Binding-site contacts:
Ligand atom CB contacts residue GLU72 of chain 1.M at 3.9 Å.
Ligand atom CA contacts residue SER199 of chain 1.N at 3.5 Å.
Ligand atom O contacts residue TYR198 of chain 1.N at 3.5 Å.
Ligand atom CE3 contacts residue GLY197 of chain 1.N at 3.1 Å.
Ligand atom C contacts residue GLY197 of chain 1.N at 3.9 Å.
Ligand atom CG contacts residue SER199 of chain 1.N at 3.4 Å.
Ligand atom O1 contacts residue GLY197 of chain 1.N at 3.0 Å (h-bond).
Ligand atom CD1 contacts residue SER199 of chain 1.N at 3.4 Å.
Ligand atom CB contacts residue ILE248 of chain 1.N at 3.8 Å (hydrophobic).
Ligand atom N contacts residue TYR198 of chain 1.N at 3.8 Å.
Ligand atom CZ3 contacts residue THR194 of chain 1.N at 3.9 Å.
Ligand atom OG1 contacts residue ARG290 of chain 1.L at 3.5 Å (salt-bridge).
Ligand atom NE1 contacts residue SER199 of chain 1.N at 3.6 Å (h-bond).
Ligand atom N contacts residue GLY197 of chain 1.N at 3.9 Å.
Ligand atom CB contacts residue SER199 of chain 1.N at 3.7 Å.
Ligand atom CE3 contacts residue ILE75 of chain 1.M at 3.8 Å (hydrophobic).
Ligand atom CG contacts residue ILE75 of chain 1.M at 3.8 Å (hydrophobic).
Ligand atom CZ2 contacts residue ILE75 of chain 1.M at 3.7 Å (hydrophobic).
Ligand atom CE3 contacts residue PRO112 of chain 1.M at 3.9 Å (hydrophobic).
Ligand atom CZ3 contacts residue PRO112 of chain 1.M at 3.6 Å (hydrophobic).
Ligand atom CA contacts residue GLY197 of chain 1.N at 3.8 Å.
Ligand atom NE1 contacts residue ILE75 of chain 1.M at 3.8 Å.
Ligand atom O contacts residue SER199 of chain 1.N at 3.0 Å (h-bond).
Ligand atom CH2 contacts residue LEU110 of chain 1.M at 3.5 Å (hydrophobic).
Ligand atom CD2 contacts residue GLY197 of chain 1.N at 3.9 Å.
Ligand atom NE1 contacts residue ASP179 of chain 1.M at 3.3 Å (salt-bridge).
Ligand atom SG contacts residue SER199 of chain 1.N at 3.7 Å.
Ligand atom CE2 contacts residue SER199 of chain 1.N at 3.6 Å.
Ligand atom CB contacts residue GLY197 of chain 1.N at 3.4 Å.
Ligand atom N contacts residue GLY197 of chain 1.N at 3.1 Å (h-bond).
Ligand atom CG contacts residue GLU72 of chain 1.M at 3.8 Å.
Ligand atom CE2 contacts residue ILE75 of chain 1.M at 3.4 Å (hydrophobic).
Ligand atom CE3 contacts residue SER199 of chain 1.N at 3.8 Å.
Ligand atom O contacts residue SER199 of chain 1.N at 3.5 Å (h-bond).
Ligand atom CB contacts residue GLU72 of chain 1.M at 3.4 Å.
Ligand atom CD2 contacts residue SER199 of chain 1.N at 3.5 Å.
Ligand atom CB contacts residue TYR198 of chain 1.N at 3.2 Å (hydrophobic).
Ligand atom CB contacts residue ILE75 of chain 1.M at 3.8 Å (hydrophobic).
Ligand atom C contacts residue SER199 of chain 1.N at 3.6 Å.
Ligand atom CD2 contacts residue ILE75 of chain 1.M at 3.4 Å (hydrophobic).

Sequence of chain 1.L:
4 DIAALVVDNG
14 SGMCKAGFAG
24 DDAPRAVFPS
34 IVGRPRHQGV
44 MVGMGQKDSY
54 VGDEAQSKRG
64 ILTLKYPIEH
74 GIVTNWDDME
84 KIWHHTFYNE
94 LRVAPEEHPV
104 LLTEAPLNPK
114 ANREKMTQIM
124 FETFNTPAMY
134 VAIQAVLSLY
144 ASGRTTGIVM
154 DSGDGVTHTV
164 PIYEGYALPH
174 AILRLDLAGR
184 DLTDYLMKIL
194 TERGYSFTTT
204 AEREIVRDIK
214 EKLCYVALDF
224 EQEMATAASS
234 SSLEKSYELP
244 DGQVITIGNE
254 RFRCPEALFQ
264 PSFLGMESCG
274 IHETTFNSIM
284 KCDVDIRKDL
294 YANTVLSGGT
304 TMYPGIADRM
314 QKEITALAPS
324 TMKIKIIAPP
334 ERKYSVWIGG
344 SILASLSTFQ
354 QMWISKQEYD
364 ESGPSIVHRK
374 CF

A protein and the small-molecule ligand that binds it are described below.
Small molecule (SMILES): C[C@@H]1NC(=O)[C@H](C[C@@](C)(O)CO)NC(=O)[C@H](Cc2c[nH]c3ccccc23)NC(=O)[C@H](C)NC(=O)[C@@H]2C[C@@H](O)CN2C(=O)[C@H](CS)NC(=O)[C@@H]([C@H](C)O)NC1=O

Sequence of chain 1.M:
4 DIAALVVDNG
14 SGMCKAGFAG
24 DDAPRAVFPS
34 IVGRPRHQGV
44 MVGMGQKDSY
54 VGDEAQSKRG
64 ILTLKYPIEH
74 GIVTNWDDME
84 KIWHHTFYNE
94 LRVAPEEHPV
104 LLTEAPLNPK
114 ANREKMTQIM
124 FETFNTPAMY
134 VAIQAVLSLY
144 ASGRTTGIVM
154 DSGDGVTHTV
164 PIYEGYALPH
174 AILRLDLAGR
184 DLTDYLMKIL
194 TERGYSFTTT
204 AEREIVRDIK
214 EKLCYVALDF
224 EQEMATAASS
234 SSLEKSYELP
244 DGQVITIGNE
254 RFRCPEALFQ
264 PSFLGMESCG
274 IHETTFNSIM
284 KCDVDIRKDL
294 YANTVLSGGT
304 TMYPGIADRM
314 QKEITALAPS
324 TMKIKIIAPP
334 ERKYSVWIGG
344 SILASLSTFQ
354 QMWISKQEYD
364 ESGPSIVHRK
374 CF

Sequence of chain 1.N:
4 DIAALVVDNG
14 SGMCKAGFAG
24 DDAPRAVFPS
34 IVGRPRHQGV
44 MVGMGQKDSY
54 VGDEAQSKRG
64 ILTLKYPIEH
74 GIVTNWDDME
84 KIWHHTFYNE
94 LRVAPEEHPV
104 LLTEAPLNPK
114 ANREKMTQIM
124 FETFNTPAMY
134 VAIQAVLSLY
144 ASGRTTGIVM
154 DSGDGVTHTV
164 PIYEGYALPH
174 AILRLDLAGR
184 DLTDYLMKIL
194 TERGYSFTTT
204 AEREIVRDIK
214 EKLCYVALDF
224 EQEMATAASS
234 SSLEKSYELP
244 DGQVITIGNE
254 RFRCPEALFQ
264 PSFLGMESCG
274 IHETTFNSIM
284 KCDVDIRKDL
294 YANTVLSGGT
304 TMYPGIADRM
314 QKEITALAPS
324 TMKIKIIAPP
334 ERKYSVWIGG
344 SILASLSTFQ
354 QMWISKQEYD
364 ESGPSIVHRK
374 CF